Sequence of chain 1.I:
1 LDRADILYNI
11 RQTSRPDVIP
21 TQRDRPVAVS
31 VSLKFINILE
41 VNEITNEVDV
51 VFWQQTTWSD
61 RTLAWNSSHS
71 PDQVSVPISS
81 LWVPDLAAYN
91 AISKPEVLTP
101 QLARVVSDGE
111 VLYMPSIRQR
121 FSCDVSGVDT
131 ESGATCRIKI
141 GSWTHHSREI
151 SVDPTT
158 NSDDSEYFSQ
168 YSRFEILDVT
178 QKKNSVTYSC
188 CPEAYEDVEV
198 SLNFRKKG

Binding-site contacts:
Ligand atom C4 contacts residue ARG104 of chain 1.J at 3.7 Å.
Ligand atom C10 contacts residue TRP143 of chain 1.I at 4.0 Å (hydrophobic).
Ligand atom C10 contacts residue CYS188 of chain 1.I at 4.0 Å (hydrophobic).
Ligand atom C15 contacts residue TYR89 of chain 1.I at 3.3 Å (hydrophobic).
Ligand atom C14 contacts residue TYR192 of chain 1.I at 3.7 Å (hydrophobic).
Ligand atom C6 contacts residue LEU112 of chain 1.J at 3.7 Å (hydrophobic).
Ligand atom N2 contacts residue TYR89 of chain 1.I at 2.6 Å (h-bond).
Ligand atom C7 contacts residue TRP143 of chain 1.I at 3.5 Å (hydrophobic).
Ligand atom C16 contacts residue TRP143 of chain 1.I at 3.3 Å (hydrophobic).
Ligand atom C13 contacts residue TRP143 of chain 1.I at 3.9 Å (hydrophobic).
Ligand atom C5 contacts residue ARG104 of chain 1.J at 3.7 Å.
Ligand atom C15 contacts residue TRP143 of chain 1.I at 3.4 Å (hydrophobic).
Ligand atom C14 contacts residue TYR89 of chain 1.I at 3.0 Å (hydrophobic).
Ligand atom C12 contacts residue MET114 of chain 1.J at 3.5 Å (hydrophobic).
Ligand atom N3 contacts residue MET114 of chain 1.J at 3.9 Å.
Ligand atom N3 contacts residue THR144 of chain 1.I at 3.7 Å.
Ligand atom N1 contacts residue MET114 of chain 1.J at 3.3 Å.
Ligand atom N2 contacts residue SER142 of chain 1.I at 3.8 Å.
Ligand atom C8 contacts residue THR144 of chain 1.I at 4.1 Å.
Ligand atom C2 contacts residue TYR192 of chain 1.I at 2.8 Å (hydrophobic).
Ligand atom C3 contacts residue TYR192 of chain 1.I at 3.1 Å (hydrophobic).
Ligand atom C1 contacts residue ARG104 of chain 1.J at 4.0 Å.
Ligand atom C16 contacts residue MET114 of chain 1.J at 3.6 Å (hydrophobic).
Ligand atom C8 contacts residue LEU112 of chain 1.J at 4.1 Å (hydrophobic).
Ligand atom C2 contacts residue ARG104 of chain 1.J at 4.1 Å.
Ligand atom C3 contacts residue GLN73 of chain 1.J at 3.7 Å.
Ligand atom C4 contacts residue GLN73 of chain 1.J at 3.4 Å.
Ligand atom N1 contacts residue TRP143 of chain 1.I at 3.4 Å (h-bond).
Ligand atom C11 contacts residue MET114 of chain 1.J at 3.6 Å (hydrophobic).
Ligand atom C13 contacts residue TYR185 of chain 1.I at 4.1 Å (hydrophobic).
Ligand atom C6 contacts residue ARG104 of chain 1.J at 3.7 Å.
Ligand atom C11 contacts residue TRP143 of chain 1.I at 3.4 Å (hydrophobic).
Ligand atom N2 contacts residue TRP143 of chain 1.I at 2.9 Å (h-bond).
Ligand atom C1 contacts residue TYR192 of chain 1.I at 4.0 Å (hydrophobic).
Ligand atom C13 contacts residue TYR192 of chain 1.I at 3.8 Å (hydrophobic).
Ligand atom C7 contacts residue MET114 of chain 1.J at 3.8 Å (hydrophobic).
Ligand atom C3 contacts residue ARG104 of chain 1.J at 3.9 Å.
Ligand atom C14 contacts residue TRP143 of chain 1.I at 3.8 Å (hydrophobic).
Ligand atom C5 contacts residue LEU112 of chain 1.J at 3.8 Å (hydrophobic).
Ligand atom C14 contacts residue TYR185 of chain 1.I at 3.6 Å (hydrophobic).

Sequence of chain 1.J:
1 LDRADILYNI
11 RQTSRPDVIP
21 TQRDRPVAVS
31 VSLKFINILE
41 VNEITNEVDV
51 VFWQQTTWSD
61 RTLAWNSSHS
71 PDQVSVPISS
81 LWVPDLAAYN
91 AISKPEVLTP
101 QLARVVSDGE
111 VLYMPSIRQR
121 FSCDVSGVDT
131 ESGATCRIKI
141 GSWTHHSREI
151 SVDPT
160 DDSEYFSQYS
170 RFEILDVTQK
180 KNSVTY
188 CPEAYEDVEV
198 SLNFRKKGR

The small molecule below binds the protein below.
Small molecule (SMILES): c1ccc(-c2cncc(N3CCCNCC3)c2)cc1